Binding-site contacts:
Ligand atom O2 contacts residue TRP70 of chain 1.C at 3.6 Å.
Ligand atom N2 contacts residue TRP70 of chain 1.C at 3.9 Å.
Ligand atom N contacts residue TRP70 of chain 1.C at 3.9 Å.
Ligand atom C5 contacts residue LYS44 of chain 1.C at 3.8 Å.
Ligand atom O2 contacts residue TYR63 of chain 1.C at 3.4 Å.
Ligand atom O contacts residue ILE97 of chain 1.C at 3.7 Å.
Ligand atom C contacts residue TYR153 of chain 1.C at 3.5 Å (hydrophobic).
Ligand atom C4 contacts residue TYR8 of chain 1.C at 3.7 Å (hydrophobic).
Ligand atom O contacts residue ARG95 of chain 1.C at 2.9 Å (salt-bridge).
Ligand atom C6 contacts residue TYR8 of chain 1.C at 3.3 Å (hydrophobic).
Ligand atom N2 contacts residue ARG10 of chain 1.C at 3.3 Å (salt-bridge).
Ligand atom O4 contacts residue ARG10 of chain 1.C at 2.7 Å (salt-bridge).
Ligand atom N1 contacts residue SER25 of chain 1.C at 2.9 Å (h-bond).
Ligand atom O4 contacts residue TYR8 of chain 1.C at 3.5 Å.
Ligand atom N1 contacts residue TYR8 of chain 1.C at 3.7 Å.
Ligand atom O1 contacts residue TYR153 of chain 1.C at 2.6 Å (h-bond).
Ligand atom O1 contacts residue ARG95 of chain 1.C at 3.7 Å.
Ligand atom C contacts residue ARG95 of chain 1.C at 3.7 Å.
Ligand atom C3 contacts residue TRP70 of chain 1.C at 3.6 Å (hydrophobic).
Ligand atom C5 contacts residue TYR8 of chain 1.C at 3.6 Å (hydrophobic).
Ligand atom C2 contacts residue TRP157 of chain 1.C at 3.5 Å (hydrophobic).
Ligand atom C1 contacts residue ILE97 of chain 1.C at 3.9 Å (hydrophobic).
Ligand atom N1 contacts residue LEU67 of chain 1.C at 3.9 Å.
Ligand atom C7 contacts residue SER25 of chain 1.C at 3.5 Å.
Ligand atom C7 contacts residue TYR8 of chain 1.C at 3.4 Å (hydrophobic).
Ligand atom O4 contacts residue SER25 of chain 1.C at 3.3 Å (h-bond).
Ligand atom O3 contacts residue LEU67 of chain 1.C at 3.7 Å.
Ligand atom C2 contacts residue TYR96 of chain 1.E at 3.2 Å (hydrophobic).
Ligand atom C7 contacts residue ARG10 of chain 1.C at 3.5 Å.
Ligand atom C1 contacts residue TRP157 of chain 1.C at 3.4 Å (hydrophobic).
Ligand atom O3 contacts residue LYS44 of chain 1.C at 2.8 Å (salt-bridge).
Ligand atom C1 contacts residue TYR96 of chain 1.E at 3.6 Å (hydrophobic).
Ligand atom O3 contacts residue TYR8 of chain 1.C at 3.6 Å.
Ligand atom C contacts residue ILE97 of chain 1.C at 3.8 Å (hydrophobic).
Ligand atom C4 contacts residue TRP70 of chain 1.C at 3.6 Å (hydrophobic).
Ligand atom C1 contacts residue TYR153 of chain 1.C at 3.5 Å (hydrophobic).
Ligand atom O contacts residue ARG10 of chain 1.C at 3.4 Å (salt-bridge).
Ligand atom C5 contacts residue TRP70 of chain 1.C at 3.8 Å (hydrophobic).
Ligand atom C6 contacts residue LYS44 of chain 1.C at 3.6 Å.
Ligand atom N2 contacts residue TYR8 of chain 1.C at 3.7 Å.

Sequence of chain 1.C:
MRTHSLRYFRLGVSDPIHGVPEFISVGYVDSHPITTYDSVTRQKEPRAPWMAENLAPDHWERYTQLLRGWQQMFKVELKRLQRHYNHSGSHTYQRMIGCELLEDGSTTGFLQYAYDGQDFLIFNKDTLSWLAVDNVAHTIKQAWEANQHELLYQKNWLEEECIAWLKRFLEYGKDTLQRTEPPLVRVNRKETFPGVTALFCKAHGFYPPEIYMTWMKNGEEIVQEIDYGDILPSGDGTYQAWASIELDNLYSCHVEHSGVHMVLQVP

A small-molecule ligand and the protein it binds are described below.
Small molecule (SMILES): O=C(O)CCNC(=O)c1cc(=O)[nH]c(=O)[nH]1

Sequence of chain 1.E:
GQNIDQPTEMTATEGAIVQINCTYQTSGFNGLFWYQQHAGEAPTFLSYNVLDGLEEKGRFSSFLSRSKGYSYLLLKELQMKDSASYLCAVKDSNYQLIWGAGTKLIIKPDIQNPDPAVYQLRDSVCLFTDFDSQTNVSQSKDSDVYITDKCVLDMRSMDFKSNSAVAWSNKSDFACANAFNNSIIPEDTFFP